Binding-site contacts:
Ligand atom O4 contacts residue SER371 of chain 1.C at 4.4 Å.
Ligand atom C7 contacts residue SER373 of chain 1.C at 4.2 Å.
Ligand atom O7 contacts residue SER371 of chain 1.C at 2.8 Å (h-bond).
Ligand atom C7 contacts residue ALA372 of chain 1.C at 4.5 Å (hydrophobic).
Ligand atom C3 contacts residue ASN343 of chain 1.C at 3.9 Å.
Ligand atom C1 contacts residue ASN343 of chain 1.C at 1.4 Å.
Ligand atom C2 contacts residue ASN343 of chain 1.C at 2.5 Å.
Ligand atom N2 contacts residue ASN343 of chain 1.C at 2.9 Å (h-bond).
Ligand atom C7 contacts residue SER371 of chain 1.C at 3.7 Å.
Ligand atom O5 contacts residue ASN343 of chain 1.C at 2.5 Å (h-bond).
Ligand atom C7 contacts residue GLY339 of chain 1.C at 4.0 Å.
Ligand atom O7 contacts residue ASN343 of chain 1.C at 3.9 Å.
Ligand atom C8 contacts residue PHE342 of chain 1.C at 4.0 Å (hydrophobic).
Ligand atom C8 contacts residue PHE338 of chain 1.C at 3.7 Å (hydrophobic).
Ligand atom C8 contacts residue SER373 of chain 1.C at 3.9 Å.
Ligand atom N2 contacts residue SER371 of chain 1.C at 4.3 Å.
Ligand atom C5 contacts residue ASN343 of chain 1.C at 3.6 Å.
Ligand atom O7 contacts residue GLY339 of chain 1.C at 3.5 Å.
Ligand atom O6 contacts residue SER373 of chain 1.C at 3.8 Å.
Ligand atom C4 contacts residue ASN343 of chain 1.C at 4.2 Å.
Ligand atom O7 contacts residue SER373 of chain 1.C at 3.9 Å.
Ligand atom O7 contacts residue ALA372 of chain 1.C at 3.5 Å (h-bond).
Ligand atom C8 contacts residue GLY339 of chain 1.C at 4.0 Å.
Ligand atom C7 contacts residue ASN343 of chain 1.C at 3.6 Å.

This protein binds this small molecule.
Small molecule (SMILES): CC(=O)N[C@H]1[C@H](O[C@H]2[C@H](O)[C@@H](NC(C)=O)CO[C@@H]2CO)O[C@H](CO)[C@@H](O)[C@@H]1O

Sequence of chain 1.C:
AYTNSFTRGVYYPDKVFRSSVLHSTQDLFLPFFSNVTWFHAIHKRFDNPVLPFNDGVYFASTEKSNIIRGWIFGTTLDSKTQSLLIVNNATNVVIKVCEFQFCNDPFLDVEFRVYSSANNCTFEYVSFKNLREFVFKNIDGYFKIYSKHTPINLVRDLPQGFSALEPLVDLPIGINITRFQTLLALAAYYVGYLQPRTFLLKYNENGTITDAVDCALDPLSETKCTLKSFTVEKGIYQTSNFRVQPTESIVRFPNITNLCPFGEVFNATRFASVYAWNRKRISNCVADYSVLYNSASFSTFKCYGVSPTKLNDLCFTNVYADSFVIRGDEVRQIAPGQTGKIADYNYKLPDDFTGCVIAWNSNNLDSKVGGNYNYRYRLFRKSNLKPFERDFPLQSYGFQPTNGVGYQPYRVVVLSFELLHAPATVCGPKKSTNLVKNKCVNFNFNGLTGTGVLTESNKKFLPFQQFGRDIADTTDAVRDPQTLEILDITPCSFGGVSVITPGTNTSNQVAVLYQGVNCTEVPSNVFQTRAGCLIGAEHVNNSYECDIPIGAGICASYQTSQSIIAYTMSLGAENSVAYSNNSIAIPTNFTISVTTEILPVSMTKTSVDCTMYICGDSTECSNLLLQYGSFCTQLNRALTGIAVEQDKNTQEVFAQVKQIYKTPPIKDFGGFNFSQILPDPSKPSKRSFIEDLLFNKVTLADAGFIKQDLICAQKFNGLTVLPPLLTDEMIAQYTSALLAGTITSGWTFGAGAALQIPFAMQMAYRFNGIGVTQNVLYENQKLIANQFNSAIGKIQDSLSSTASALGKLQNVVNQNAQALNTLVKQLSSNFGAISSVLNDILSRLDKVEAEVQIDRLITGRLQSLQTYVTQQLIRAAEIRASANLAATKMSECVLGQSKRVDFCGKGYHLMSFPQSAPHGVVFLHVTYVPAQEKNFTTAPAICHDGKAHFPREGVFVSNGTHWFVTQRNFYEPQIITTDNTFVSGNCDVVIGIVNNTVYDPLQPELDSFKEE